Sequence of chain 2.B:
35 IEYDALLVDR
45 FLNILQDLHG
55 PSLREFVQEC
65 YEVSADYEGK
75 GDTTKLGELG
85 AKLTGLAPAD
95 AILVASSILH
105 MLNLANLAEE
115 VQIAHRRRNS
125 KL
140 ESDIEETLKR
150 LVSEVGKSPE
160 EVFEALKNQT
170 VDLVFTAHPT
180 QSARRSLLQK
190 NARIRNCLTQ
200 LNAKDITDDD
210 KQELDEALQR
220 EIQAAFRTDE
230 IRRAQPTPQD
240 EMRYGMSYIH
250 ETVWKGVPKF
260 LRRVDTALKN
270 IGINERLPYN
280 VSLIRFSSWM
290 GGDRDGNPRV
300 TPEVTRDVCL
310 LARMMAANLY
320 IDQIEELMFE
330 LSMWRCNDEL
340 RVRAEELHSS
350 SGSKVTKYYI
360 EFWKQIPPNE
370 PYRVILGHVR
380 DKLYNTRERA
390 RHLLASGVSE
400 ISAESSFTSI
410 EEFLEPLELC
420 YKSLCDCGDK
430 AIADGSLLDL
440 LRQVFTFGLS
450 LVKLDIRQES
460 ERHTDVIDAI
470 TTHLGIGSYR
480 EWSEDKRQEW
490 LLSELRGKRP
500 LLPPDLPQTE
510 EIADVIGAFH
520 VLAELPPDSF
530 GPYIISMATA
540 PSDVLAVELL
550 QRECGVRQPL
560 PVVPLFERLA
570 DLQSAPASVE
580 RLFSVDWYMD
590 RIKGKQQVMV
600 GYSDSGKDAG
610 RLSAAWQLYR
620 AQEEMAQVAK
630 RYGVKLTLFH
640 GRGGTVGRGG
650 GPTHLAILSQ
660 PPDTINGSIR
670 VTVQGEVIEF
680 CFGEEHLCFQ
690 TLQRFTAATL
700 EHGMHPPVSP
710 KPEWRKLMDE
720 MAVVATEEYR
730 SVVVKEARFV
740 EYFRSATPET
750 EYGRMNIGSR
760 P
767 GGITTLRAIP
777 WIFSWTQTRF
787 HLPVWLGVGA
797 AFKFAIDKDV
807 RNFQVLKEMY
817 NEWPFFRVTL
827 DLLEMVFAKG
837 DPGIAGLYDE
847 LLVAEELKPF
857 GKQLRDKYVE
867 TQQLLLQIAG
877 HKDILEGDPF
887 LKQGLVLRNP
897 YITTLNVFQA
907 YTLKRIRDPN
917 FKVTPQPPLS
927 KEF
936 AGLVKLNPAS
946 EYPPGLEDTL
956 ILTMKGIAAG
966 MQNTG

Sequence of chain 2.A:
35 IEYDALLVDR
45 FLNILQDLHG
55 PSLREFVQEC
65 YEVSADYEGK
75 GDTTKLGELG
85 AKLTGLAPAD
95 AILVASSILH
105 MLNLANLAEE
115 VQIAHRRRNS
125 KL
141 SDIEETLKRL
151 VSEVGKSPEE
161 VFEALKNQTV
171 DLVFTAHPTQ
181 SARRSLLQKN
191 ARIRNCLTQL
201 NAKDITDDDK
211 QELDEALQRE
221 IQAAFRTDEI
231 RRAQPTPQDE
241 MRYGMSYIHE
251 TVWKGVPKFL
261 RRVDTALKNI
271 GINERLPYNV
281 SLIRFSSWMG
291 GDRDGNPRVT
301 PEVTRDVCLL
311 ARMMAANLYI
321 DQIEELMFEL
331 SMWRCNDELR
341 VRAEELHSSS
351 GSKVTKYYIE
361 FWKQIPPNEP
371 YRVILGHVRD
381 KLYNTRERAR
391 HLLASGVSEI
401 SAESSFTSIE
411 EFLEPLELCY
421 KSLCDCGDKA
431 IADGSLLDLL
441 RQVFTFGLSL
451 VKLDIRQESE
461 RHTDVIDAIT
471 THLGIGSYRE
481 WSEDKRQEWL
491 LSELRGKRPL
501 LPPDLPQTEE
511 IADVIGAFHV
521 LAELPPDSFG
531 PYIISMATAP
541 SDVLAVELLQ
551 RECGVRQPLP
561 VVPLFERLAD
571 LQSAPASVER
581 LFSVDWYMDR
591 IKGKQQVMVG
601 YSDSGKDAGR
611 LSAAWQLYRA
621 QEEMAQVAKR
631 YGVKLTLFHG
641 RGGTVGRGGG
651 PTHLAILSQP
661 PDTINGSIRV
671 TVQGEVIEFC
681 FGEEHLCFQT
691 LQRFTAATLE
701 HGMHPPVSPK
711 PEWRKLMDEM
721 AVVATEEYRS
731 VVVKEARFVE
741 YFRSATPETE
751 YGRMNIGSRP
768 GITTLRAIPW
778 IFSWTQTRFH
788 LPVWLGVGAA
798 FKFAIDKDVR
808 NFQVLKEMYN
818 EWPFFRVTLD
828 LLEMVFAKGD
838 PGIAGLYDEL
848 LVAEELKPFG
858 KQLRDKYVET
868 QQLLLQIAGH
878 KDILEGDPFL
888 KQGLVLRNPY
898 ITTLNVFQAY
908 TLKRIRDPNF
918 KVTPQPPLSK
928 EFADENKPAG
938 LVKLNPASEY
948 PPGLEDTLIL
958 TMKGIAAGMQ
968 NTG

Binding-site contacts:
Ligand atom C6 contacts residue PHE328 of chain 2.B at 4.3 Å (hydrophobic).
Ligand atom C3 contacts residue ASP239 of chain 2.A at 4.2 Å.
Ligand atom O1 contacts residue ARG184 of chain 2.A at 4.1 Å.
Ligand atom P contacts residue ARG231 of chain 2.A at 4.2 Å.
Ligand atom C6 contacts residue ARG372 of chain 2.B at 4.2 Å.
Ligand atom P contacts residue ARG183 of chain 2.A at 3.7 Å.
Ligand atom C1 contacts residue ARG184 of chain 2.A at 3.7 Å.
Ligand atom P contacts residue ARG184 of chain 2.A at 3.8 Å.
Ligand atom C2 contacts residue ASP239 of chain 2.A at 3.2 Å.
Ligand atom O2 contacts residue PHE361 of chain 2.B at 3.7 Å.
Ligand atom O3 contacts residue ASP239 of chain 2.A at 4.0 Å.
Ligand atom O1 contacts residue PHE361 of chain 2.B at 3.0 Å (h-bond).
Ligand atom C1 contacts residue GLU360 of chain 2.B at 3.2 Å.
Ligand atom O1 contacts residue GLU360 of chain 2.B at 2.8 Å (salt-bridge).
Ligand atom O5 contacts residue ARG184 of chain 2.A at 3.7 Å.
Ligand atom O5 contacts residue GLU360 of chain 2.B at 3.9 Å.
Ligand atom C1 contacts residue ASP239 of chain 2.A at 4.3 Å.
Ligand atom O2P contacts residue SER185 of chain 2.A at 4.3 Å.
Ligand atom O1P contacts residue ARG231 of chain 2.A at 2.9 Å (salt-bridge).
Ligand atom C3 contacts residue PHE361 of chain 2.B at 4.3 Å (hydrophobic).
Ligand atom O3 contacts residue LYS363 of chain 2.B at 3.6 Å (salt-bridge).
Ligand atom O1P contacts residue ARG183 of chain 2.A at 3.3 Å.
Ligand atom O4 contacts residue GLU369 of chain 2.B at 4.2 Å.
Ligand atom O2 contacts residue TRP362 of chain 2.B at 3.3 Å.
Ligand atom P contacts residue SER185 of chain 2.A at 3.7 Å.
Ligand atom O2 contacts residue ASP239 of chain 2.A at 2.9 Å (salt-bridge).
Ligand atom C6 contacts residue SER185 of chain 2.A at 4.0 Å.
Ligand atom C5 contacts residue PHE361 of chain 2.B at 4.0 Å (hydrophobic).
Ligand atom O3P contacts residue ARG184 of chain 2.A at 3.4 Å (salt-bridge).
Ligand atom C6 contacts residue ARG184 of chain 2.A at 4.3 Å.
Ligand atom O4 contacts residue ARG372 of chain 2.B at 4.0 Å.
Ligand atom C1 contacts residue PHE361 of chain 2.B at 4.2 Å (hydrophobic).
Ligand atom O2 contacts residue LYS363 of chain 2.B at 4.3 Å.
Ligand atom O1P contacts residue ARG184 of chain 2.A at 3.1 Å (salt-bridge).
Ligand atom O4 contacts residue PHE361 of chain 2.B at 4.0 Å.
Ligand atom O2P contacts residue ARG183 of chain 2.A at 3.4 Å (salt-bridge).
Ligand atom O3P contacts residue SER185 of chain 2.A at 2.3 Å (h-bond).
Ligand atom O6 contacts residue ARG184 of chain 2.A at 3.6 Å.
Ligand atom O3P contacts residue ARG183 of chain 2.A at 2.9 Å (salt-bridge).
Ligand atom O6 contacts residue SER185 of chain 2.A at 4.2 Å.

A protein and the small-molecule ligand that binds it are described below.
Small molecule (SMILES): O=P(O)(O)OC[C@H]1O[C@H](O)[C@H](O)[C@@H](O)[C@@H]1O